A small-molecule ligand and the protein it binds are described below.
Small molecule (SMILES): O=c1ccn([C@@H]2O[C@H](CO[P](=O)(O)O[C@H]3[C@@H](O)[C@H](n4ccc(=O)[nH]c4=O)O[C@@H]3CO[P](=O)(O)O[C@H]3[C@@H](O)[C@H](n4ccc(=O)[nH]c4=O)O[C@@H]3CO[P](=O)(O)O[C@H]3[C@@H](O)[C@H](n4ccc(=O)[nH]c4=O)O[C@@H]3COP(=O)=O)[C@@H](O)[C@H]2O)c(=O)[nH]1

Binding-site contacts:
Ligand atom C3' contacts residue ARG15 of chain 35.A at 3.8 Å.
Ligand atom N3 contacts residue A3 of chain 35.B at 2.8 Å (h-bond).
Ligand atom C4 contacts residue ARG19 of chain 35.A at 3.9 Å.
Ligand atom OP2 contacts residue ALA16 of chain 35.A at 4.1 Å.
Ligand atom N3 contacts residue A2 of chain 35.B at 3.7 Å.
Ligand atom C4 contacts residue A3 of chain 35.B at 3.6 Å.
Ligand atom C4' contacts residue ARG19 of chain 35.A at 3.7 Å.
Ligand atom C5' contacts residue ARG15 of chain 35.A at 2.5 Å.
Ligand atom C4' contacts residue ARG15 of chain 35.A at 3.3 Å.
Ligand atom OP2 contacts residue ARG19 of chain 35.A at 2.1 Å (salt-bridge).
Ligand atom C2 contacts residue A1 of chain 35.B at 3.1 Å.
Ligand atom O5' contacts residue ARG15 of chain 35.A at 3.6 Å.
Ligand atom O4 contacts residue A1 of chain 35.B at 3.0 Å (h-bond).
Ligand atom O4' contacts residue ARG19 of chain 35.A at 3.9 Å.
Ligand atom N3 contacts residue A1 of chain 35.B at 2.7 Å (h-bond).
Ligand atom C2' contacts residue ARG19 of chain 35.A at 3.6 Å.
Ligand atom O2 contacts residue A1 of chain 35.B at 2.7 Å (h-bond).
Ligand atom P contacts residue ARG19 of chain 35.A at 2.8 Å.
Ligand atom N1 contacts residue ARG19 of chain 35.A at 3.9 Å.
Ligand atom P contacts residue ARG15 of chain 35.A at 3.1 Å.
Ligand atom C1' contacts residue ARG19 of chain 35.A at 4.3 Å.
Ligand atom C4 contacts residue A1 of chain 35.B at 3.4 Å.
Ligand atom O3' contacts residue ARG15 of chain 35.A at 3.1 Å (salt-bridge).
Ligand atom C5 contacts residue ARG19 of chain 35.A at 2.9 Å.
Ligand atom O2 contacts residue A2 of chain 35.B at 3.7 Å.
Ligand atom C2 contacts residue A2 of chain 35.B at 3.9 Å.
Ligand atom O5' contacts residue ARG19 of chain 35.A at 2.1 Å (salt-bridge).
Ligand atom OP1 contacts residue LYS18 of chain 35.A at 3.7 Å.
Ligand atom N1 contacts residue A3 of chain 35.B at 4.3 Å.
Ligand atom C2 contacts residue A3 of chain 35.B at 3.5 Å.
Ligand atom OP2 contacts residue ARG15 of chain 35.A at 2.5 Å.
Ligand atom C3' contacts residue ARG19 of chain 35.A at 3.4 Å.
Ligand atom C6 contacts residue ARG19 of chain 35.A at 2.7 Å.
Ligand atom O2 contacts residue A3 of chain 35.B at 3.2 Å.
Ligand atom O4 contacts residue A3 of chain 35.B at 2.8 Å (h-bond).
Ligand atom C5' contacts residue ARG19 of chain 35.A at 3.2 Å.
Ligand atom OP1 contacts residue MET14 of chain 35.A at 3.8 Å.
Ligand atom OP1 contacts residue ARG15 of chain 35.A at 2.5 Å.
Ligand atom OP1 contacts residue ARG19 of chain 35.A at 4.1 Å.
Ligand atom O3' contacts residue ARG19 of chain 35.A at 3.6 Å (salt-bridge).

Sequence of chain 35.A:
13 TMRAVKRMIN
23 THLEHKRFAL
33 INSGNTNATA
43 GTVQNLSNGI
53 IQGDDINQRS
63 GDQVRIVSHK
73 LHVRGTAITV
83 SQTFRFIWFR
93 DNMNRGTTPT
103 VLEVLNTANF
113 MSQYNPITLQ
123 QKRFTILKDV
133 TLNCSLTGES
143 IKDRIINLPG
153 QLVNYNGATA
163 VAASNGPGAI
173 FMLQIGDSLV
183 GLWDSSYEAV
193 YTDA